Sequence of chain 1.A:
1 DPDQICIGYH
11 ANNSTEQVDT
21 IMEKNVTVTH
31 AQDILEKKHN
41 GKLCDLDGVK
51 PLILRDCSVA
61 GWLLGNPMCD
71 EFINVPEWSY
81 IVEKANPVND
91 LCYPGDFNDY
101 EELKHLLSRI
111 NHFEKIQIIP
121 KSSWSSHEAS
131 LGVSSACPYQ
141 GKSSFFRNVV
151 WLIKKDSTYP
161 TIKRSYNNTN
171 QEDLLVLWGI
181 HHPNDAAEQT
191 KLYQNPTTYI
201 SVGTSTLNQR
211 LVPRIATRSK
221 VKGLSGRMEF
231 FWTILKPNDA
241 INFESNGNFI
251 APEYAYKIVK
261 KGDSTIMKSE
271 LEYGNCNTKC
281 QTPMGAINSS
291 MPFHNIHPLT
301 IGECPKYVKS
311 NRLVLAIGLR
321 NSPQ

The protein below binds the small molecule below.
Small molecule (SMILES): CC(=O)N[C@@H]1[C@@H](O)[C@H](O)[C@@H](CO)O[C@H]1O

Binding-site contacts:
Ligand atom C3 contacts residue ASN25 of chain 1.A at 3.8 Å.
Ligand atom C4 contacts residue ASN25 of chain 1.A at 4.3 Å.
Ligand atom N2 contacts residue ASN25 of chain 1.A at 3.0 Å (h-bond).
Ligand atom C2 contacts residue ASN25 of chain 1.A at 2.5 Å.
Ligand atom C5 contacts residue ASN25 of chain 1.A at 3.7 Å.
Ligand atom C8 contacts residue LYS24 of chain 1.A at 4.4 Å.
Ligand atom O7 contacts residue ASN25 of chain 1.A at 3.3 Å (h-bond).
Ligand atom C7 contacts residue ASN25 of chain 1.A at 3.3 Å.
Ligand atom C1 contacts residue ASN25 of chain 1.A at 1.5 Å.
Ligand atom O5 contacts residue ASN25 of chain 1.A at 2.4 Å (h-bond).
Ligand atom C8 contacts residue ASN25 of chain 1.A at 4.5 Å.